This protein binds this small molecule.
Small molecule (SMILES): CC(=O)N[C@H]1[C@H](O[C@H]2[C@H](O)[C@@H](NC(C)=O)CO[C@@H]2CO)O[C@H](CO)[C@@H](O[C@@H]2O[C@H](CO)[C@@H](O)[C@H](O)[C@@H]2O)[C@@H]1O

Sequence of chain 1.C:
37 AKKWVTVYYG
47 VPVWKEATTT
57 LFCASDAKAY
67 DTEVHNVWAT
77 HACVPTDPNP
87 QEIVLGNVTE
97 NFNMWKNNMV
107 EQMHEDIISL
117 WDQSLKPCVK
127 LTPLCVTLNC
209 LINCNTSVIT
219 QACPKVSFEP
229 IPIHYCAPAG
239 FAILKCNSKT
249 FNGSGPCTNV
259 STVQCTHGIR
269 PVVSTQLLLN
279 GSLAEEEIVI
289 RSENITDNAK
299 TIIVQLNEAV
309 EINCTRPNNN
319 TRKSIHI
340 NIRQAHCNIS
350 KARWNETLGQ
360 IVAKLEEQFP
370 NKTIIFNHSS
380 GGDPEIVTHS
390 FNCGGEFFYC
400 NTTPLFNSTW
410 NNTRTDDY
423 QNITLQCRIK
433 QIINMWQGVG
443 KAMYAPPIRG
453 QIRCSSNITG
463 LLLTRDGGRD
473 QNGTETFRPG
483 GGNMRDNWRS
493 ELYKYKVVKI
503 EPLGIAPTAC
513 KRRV

Binding-site contacts:
Ligand atom C6 contacts residue THR402 of chain 1.C at 4.1 Å.
Ligand atom O7 contacts residue ASN400 of chain 1.C at 4.5 Å.
Ligand atom C4 contacts residue ASN400 of chain 1.C at 4.2 Å.
Ligand atom C8 contacts residue THR387 of chain 1.C at 4.2 Å.
Ligand atom C5 contacts residue ASN400 of chain 1.C at 3.6 Å.
Ligand atom C2 contacts residue THR402 of chain 1.C at 4.5 Å.
Ligand atom C2 contacts residue ASN400 of chain 1.C at 2.5 Å.
Ligand atom C1 contacts residue ASN400 of chain 1.C at 1.4 Å.
Ligand atom O5 contacts residue ASN400 of chain 1.C at 2.4 Å (h-bond).
Ligand atom C5 contacts residue THR402 of chain 1.C at 3.4 Å.
Ligand atom C7 contacts residue ASN400 of chain 1.C at 3.9 Å.
Ligand atom N2 contacts residue ASN400 of chain 1.C at 2.9 Å (h-bond).
Ligand atom O5 contacts residue THR402 of chain 1.C at 3.3 Å (h-bond).
Ligand atom C3 contacts residue ASN400 of chain 1.C at 3.8 Å.
Ligand atom C1 contacts residue THR402 of chain 1.C at 3.2 Å.
Ligand atom C8 contacts residue VAL386 of chain 1.C at 4.0 Å (hydrophobic).